Binding-site contacts:
Ligand atom N3 contacts residue ARG20 of chain 2.A at 3.5 Å.
Ligand atom OP1 contacts residue ARG87 of chain 2.A at 4.0 Å.
Ligand atom N6 contacts residue GLU69 of chain 2.A at 3.0 Å (salt-bridge).
Ligand atom C5 contacts residue LYS22 of chain 2.A at 3.7 Å.
Ligand atom C6 contacts residue DC1 of chain 1.C at 3.5 Å.
Ligand atom O5' contacts residue ARG20 of chain 2.A at 2.8 Å (salt-bridge).
Ligand atom P contacts residue ARG20 of chain 2.A at 3.1 Å.
Ligand atom C4 contacts residue LYS22 of chain 2.A at 4.0 Å.
Ligand atom O2 contacts residue LYS21 of chain 2.A at 3.9 Å.
Ligand atom O3' contacts residue ARG20 of chain 2.A at 3.5 Å (salt-bridge).
Ligand atom O2 contacts residue ARG20 of chain 2.A at 3.8 Å.
Ligand atom C5' contacts residue ARG20 of chain 2.A at 3.9 Å.
Ligand atom N1 contacts residue THR18 of chain 2.A at 3.5 Å (h-bond).
Ligand atom O6 contacts residue DC1 of chain 1.C at 2.9 Å (h-bond).
Ligand atom N2 contacts residue DC1 of chain 1.C at 2.8 Å (h-bond).
Ligand atom N4 contacts residue ASN216 of chain 1.A at 3.3 Å (h-bond).
Ligand atom OP1 contacts residue ARG20 of chain 2.A at 2.4 Å (salt-bridge).
Ligand atom N6 contacts residue LYS21 of chain 2.A at 3.4 Å (salt-bridge).
Ligand atom C2 contacts residue DC1 of chain 1.C at 3.5 Å.
Ligand atom N1 contacts residue DC1 of chain 1.C at 2.9 Å (h-bond).
Ligand atom N1 contacts residue LYS22 of chain 2.A at 3.8 Å.
Ligand atom N1 contacts residue TYR19 of chain 2.A at 3.5 Å.
Ligand atom P contacts residue ARG20 of chain 2.A at 3.7 Å.
Ligand atom N3 contacts residue LYS22 of chain 2.A at 3.6 Å.
Ligand atom C2 contacts residue THR18 of chain 2.A at 3.1 Å.
Ligand atom N1 contacts residue GLU69 of chain 2.A at 3.9 Å.
Ligand atom C2 contacts residue LYS22 of chain 2.A at 4.0 Å.
Ligand atom C6 contacts residue ARG20 of chain 2.A at 3.5 Å.
Ligand atom C6 contacts residue LYS22 of chain 2.A at 3.4 Å.
Ligand atom O4' contacts residue LYS22 of chain 2.A at 3.5 Å (salt-bridge).
Ligand atom C2 contacts residue TYR19 of chain 2.A at 3.8 Å (hydrophobic).
Ligand atom N4 contacts residue LYS215 of chain 1.A at 3.9 Å.
Ligand atom O4' contacts residue ASP371 of chain 2.A at 3.8 Å.
Ligand atom C4' contacts residue ARG20 of chain 2.A at 3.9 Å.
Ligand atom C4 contacts residue ARG20 of chain 2.A at 4.0 Å.
Ligand atom C2 contacts residue ARG20 of chain 2.A at 3.3 Å.
Ligand atom C6 contacts residue GLU69 of chain 2.A at 3.9 Å.
Ligand atom N6 contacts residue ARG20 of chain 2.A at 3.2 Å (salt-bridge).
Ligand atom OP1 contacts residue ARG20 of chain 2.A at 2.6 Å (salt-bridge).
Ligand atom N1 contacts residue ARG20 of chain 2.A at 2.9 Å (salt-bridge).

The small molecule below binds the protein below.
Small molecule (SMILES): Nc1ccn([C@H]2C[C@H](O[P](=O)(O)OC[C@H]3O[C@@H](n4cnc5c(=O)[nH]c(N)nc54)C[C@@H]3O[P](=O)(O)OC[C@H]3O[C@@H](n4cnc5c4NC=N[C@@H]5N)C[C@@H]3O)[C@@H](COP(=O)=O)O2)c(=O)n1

Sequence of chain 2.A:
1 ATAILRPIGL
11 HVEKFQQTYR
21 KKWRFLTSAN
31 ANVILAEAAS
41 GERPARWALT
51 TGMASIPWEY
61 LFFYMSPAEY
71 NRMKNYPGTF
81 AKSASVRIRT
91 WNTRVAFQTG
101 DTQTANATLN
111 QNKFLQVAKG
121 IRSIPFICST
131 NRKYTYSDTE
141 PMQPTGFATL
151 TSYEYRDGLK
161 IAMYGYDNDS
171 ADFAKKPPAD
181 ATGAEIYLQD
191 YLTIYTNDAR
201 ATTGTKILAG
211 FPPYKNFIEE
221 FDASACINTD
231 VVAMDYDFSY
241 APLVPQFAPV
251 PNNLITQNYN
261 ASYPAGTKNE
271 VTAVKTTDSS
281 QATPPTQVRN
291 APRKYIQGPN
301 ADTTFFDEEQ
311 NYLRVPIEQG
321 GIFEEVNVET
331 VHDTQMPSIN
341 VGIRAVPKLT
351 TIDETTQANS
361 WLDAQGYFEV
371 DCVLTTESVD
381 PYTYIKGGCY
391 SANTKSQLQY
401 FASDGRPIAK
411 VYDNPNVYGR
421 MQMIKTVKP

Sequence of chain 1.A:
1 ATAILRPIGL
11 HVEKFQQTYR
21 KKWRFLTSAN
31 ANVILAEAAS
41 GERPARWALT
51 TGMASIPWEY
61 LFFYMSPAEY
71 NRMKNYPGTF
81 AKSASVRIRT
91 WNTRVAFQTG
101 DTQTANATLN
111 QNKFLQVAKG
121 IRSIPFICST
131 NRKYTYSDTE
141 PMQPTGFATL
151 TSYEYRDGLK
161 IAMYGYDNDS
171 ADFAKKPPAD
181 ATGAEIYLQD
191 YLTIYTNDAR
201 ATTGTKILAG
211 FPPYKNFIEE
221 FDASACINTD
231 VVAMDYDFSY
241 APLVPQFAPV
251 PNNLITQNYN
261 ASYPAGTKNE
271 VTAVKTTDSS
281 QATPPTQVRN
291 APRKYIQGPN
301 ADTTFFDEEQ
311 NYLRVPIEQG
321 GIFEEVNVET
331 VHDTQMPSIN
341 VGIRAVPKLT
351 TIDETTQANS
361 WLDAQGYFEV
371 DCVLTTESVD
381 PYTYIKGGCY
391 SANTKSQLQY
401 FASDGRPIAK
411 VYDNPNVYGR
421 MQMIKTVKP